Sequence of chain 1.D:
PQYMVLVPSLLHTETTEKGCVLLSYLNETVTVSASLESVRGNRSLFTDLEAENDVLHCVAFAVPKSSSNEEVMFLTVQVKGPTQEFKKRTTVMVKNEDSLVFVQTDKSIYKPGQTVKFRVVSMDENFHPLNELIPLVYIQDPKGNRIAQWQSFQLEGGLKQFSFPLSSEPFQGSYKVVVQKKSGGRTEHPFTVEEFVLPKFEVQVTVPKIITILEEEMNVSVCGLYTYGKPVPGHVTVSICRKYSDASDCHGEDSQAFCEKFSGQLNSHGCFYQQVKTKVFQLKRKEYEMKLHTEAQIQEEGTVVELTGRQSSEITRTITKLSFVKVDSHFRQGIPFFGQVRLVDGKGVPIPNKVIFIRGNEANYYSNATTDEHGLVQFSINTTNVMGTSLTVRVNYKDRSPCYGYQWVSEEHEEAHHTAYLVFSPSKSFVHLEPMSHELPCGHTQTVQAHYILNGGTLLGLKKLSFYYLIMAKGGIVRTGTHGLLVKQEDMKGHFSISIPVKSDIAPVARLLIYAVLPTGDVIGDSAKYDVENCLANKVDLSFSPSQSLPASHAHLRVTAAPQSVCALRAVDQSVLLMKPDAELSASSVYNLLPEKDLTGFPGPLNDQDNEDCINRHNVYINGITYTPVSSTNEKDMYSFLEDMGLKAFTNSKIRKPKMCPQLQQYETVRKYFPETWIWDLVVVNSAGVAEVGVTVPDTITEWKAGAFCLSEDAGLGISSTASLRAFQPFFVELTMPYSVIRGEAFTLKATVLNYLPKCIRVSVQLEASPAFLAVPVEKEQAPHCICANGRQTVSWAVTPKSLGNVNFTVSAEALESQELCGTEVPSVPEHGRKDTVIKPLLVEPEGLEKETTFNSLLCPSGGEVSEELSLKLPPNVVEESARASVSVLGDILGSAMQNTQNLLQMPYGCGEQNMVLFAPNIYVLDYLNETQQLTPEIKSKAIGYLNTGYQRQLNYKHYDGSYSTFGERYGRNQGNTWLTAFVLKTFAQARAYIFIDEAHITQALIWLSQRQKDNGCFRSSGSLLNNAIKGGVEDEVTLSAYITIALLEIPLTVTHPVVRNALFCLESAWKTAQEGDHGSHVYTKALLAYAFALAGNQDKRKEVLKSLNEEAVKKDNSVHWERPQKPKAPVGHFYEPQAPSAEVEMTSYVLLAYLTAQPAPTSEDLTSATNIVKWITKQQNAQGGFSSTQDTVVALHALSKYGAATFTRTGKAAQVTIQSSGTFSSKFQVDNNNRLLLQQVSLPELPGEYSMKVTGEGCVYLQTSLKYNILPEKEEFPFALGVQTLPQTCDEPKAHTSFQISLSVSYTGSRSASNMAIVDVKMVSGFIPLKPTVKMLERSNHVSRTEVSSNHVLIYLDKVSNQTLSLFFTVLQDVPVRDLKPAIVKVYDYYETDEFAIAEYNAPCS

This small molecule binds to this protein.
Small molecule (SMILES): CC(=O)N[C@H]1[C@H](O[C@H]2[C@H](O)[C@@H](NC(C)=O)CO[C@@H]2CO)O[C@H](CO)[C@@H](O[C@@H]2O[C@H](CO[C@H]3O[C@H](CO)[C@@H](O)[C@H](O)[C@@H]3O)[C@@H](O)[C@H](O)[C@@H]2O)[C@@H]1O

Binding-site contacts:
Ligand atom C8 contacts residue ASN396 of chain 1.D at 4.5 Å.
Ligand atom C1 contacts residue ASN396 of chain 1.D at 1.4 Å.
Ligand atom N2 contacts residue ASN396 of chain 1.D at 2.8 Å (h-bond).
Ligand atom C2 contacts residue ASN396 of chain 1.D at 2.5 Å.
Ligand atom C4 contacts residue ASN396 of chain 1.D at 4.3 Å.
Ligand atom C3 contacts residue ASN396 of chain 1.D at 3.8 Å.
Ligand atom C7 contacts residue ASN396 of chain 1.D at 4.1 Å.
Ligand atom C8 contacts residue VAL383 of chain 1.D at 4.1 Å (hydrophobic).
Ligand atom C5 contacts residue ASN396 of chain 1.D at 3.7 Å.
Ligand atom O5 contacts residue ASN396 of chain 1.D at 2.4 Å (h-bond).